A protein and the small-molecule ligand that binds it are described below.
Small molecule (SMILES): CC(=O)N[C@@H]1[C@@H](O)[C@H](O)[C@@H](CO)O[C@H]1O

Sequence of chain 1.A:
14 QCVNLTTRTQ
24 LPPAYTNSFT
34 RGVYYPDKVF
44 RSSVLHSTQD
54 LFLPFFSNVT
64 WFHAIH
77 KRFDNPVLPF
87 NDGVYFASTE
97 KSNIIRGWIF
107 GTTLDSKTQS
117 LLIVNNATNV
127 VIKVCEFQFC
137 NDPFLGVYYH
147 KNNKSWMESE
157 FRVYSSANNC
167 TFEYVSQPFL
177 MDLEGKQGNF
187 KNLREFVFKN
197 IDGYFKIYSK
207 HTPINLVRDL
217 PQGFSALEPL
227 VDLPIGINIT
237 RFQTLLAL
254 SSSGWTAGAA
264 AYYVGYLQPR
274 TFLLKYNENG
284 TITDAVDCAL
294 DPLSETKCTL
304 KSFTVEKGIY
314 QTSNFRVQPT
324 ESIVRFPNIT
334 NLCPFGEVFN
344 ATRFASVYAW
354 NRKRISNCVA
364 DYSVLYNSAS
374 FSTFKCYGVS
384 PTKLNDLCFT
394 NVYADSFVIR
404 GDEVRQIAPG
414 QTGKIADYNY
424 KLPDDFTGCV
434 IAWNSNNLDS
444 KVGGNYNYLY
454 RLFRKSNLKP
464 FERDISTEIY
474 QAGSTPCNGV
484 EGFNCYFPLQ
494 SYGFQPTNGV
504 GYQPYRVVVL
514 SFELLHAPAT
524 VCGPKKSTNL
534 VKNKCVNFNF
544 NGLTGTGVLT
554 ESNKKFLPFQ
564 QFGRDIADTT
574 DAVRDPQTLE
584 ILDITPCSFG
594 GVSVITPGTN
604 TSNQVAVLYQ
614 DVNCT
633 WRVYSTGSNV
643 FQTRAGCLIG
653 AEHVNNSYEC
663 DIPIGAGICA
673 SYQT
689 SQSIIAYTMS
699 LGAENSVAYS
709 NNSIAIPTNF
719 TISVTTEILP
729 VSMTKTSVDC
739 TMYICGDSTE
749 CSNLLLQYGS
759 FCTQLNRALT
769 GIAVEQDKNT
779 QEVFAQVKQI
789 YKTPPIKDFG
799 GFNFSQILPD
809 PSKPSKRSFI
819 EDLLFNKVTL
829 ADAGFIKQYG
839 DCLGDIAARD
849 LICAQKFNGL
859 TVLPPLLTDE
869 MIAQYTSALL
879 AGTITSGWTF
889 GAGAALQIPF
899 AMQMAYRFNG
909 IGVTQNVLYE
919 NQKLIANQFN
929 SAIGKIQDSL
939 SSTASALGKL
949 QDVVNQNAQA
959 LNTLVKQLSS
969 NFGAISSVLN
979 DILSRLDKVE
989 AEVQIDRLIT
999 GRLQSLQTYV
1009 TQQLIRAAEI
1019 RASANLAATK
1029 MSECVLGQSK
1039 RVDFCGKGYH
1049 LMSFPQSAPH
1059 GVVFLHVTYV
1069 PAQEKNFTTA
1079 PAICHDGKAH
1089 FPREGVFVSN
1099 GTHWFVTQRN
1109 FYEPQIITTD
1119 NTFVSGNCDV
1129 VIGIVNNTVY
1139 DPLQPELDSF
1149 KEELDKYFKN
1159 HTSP

Binding-site contacts:
Ligand atom N2 contacts residue ASN657 of chain 1.A at 2.8 Å (h-bond).
Ligand atom C1 contacts residue ASN657 of chain 1.A at 1.8 Å.
Ligand atom O5 contacts residue ASN657 of chain 1.A at 2.9 Å (h-bond).
Ligand atom C3 contacts residue ASN657 of chain 1.A at 4.0 Å.
Ligand atom C2 contacts residue ASN657 of chain 1.A at 2.8 Å.
Ligand atom C5 contacts residue ASN657 of chain 1.A at 4.1 Å.
Ligand atom C7 contacts residue ASN657 of chain 1.A at 3.4 Å.
Ligand atom O7 contacts residue ASN657 of chain 1.A at 3.7 Å.
Ligand atom C8 contacts residue ASN657 of chain 1.A at 4.2 Å.